The small molecule below binds the protein below.
Small molecule (SMILES): CC(C)Cc1ccc([C@H](C)C(=O)O)cc1

Binding-site contacts:
Ligand atom C13 contacts residue LYS60 of chain 1.A at 4.0 Å.
Ligand atom C7 contacts residue TRP30 of chain 1.A at 3.5 Å (hydrophobic).
Ligand atom C9 contacts residue TRP30 of chain 1.A at 4.5 Å (hydrophobic).
Ligand atom C8 contacts residue TRP30 of chain 1.A at 4.5 Å (hydrophobic).
Ligand atom C1 contacts residue LYS60 of chain 1.A at 2.9 Å.
Ligand atom C5 contacts residue ILE18 of chain 1.A at 3.0 Å (hydrophobic).
Ligand atom O2 contacts residue GLY29 of chain 1.A at 4.0 Å.
Ligand atom C2 contacts residue LEU2 of chain 1.A at 3.2 Å (hydrophobic).
Ligand atom C6 contacts residue TRP30 of chain 1.A at 3.9 Å (hydrophobic).
Ligand atom O1 contacts residue GLY29 of chain 1.A at 3.7 Å.
Ligand atom C3 contacts residue ILE18 of chain 1.A at 3.1 Å (hydrophobic).
Ligand atom C11 contacts residue LEU2 of chain 1.A at 4.1 Å (hydrophobic).
Ligand atom C8 contacts residue LYS60 of chain 1.A at 4.4 Å.
Ligand atom C6 contacts residue LYS60 of chain 1.A at 3.8 Å.
Ligand atom C7 contacts residue GLY29 of chain 1.A at 4.5 Å.
Ligand atom C12 contacts residue LEU2 of chain 1.A at 3.8 Å (hydrophobic).
Ligand atom C6 contacts residue GLY29 of chain 1.A at 3.2 Å.
Ligand atom C7 contacts residue LYS60 of chain 1.A at 3.6 Å.
Ligand atom C4 contacts residue ILE18 of chain 1.A at 3.0 Å (hydrophobic).
Ligand atom C3 contacts residue LEU2 of chain 1.A at 3.5 Å (hydrophobic).
Ligand atom C8 contacts residue GLY29 of chain 1.A at 3.9 Å.
Ligand atom C9 contacts residue GLY29 of chain 1.A at 3.8 Å.
Ligand atom O1 contacts residue LYS60 of chain 1.A at 2.8 Å (salt-bridge).
Ligand atom C1 contacts residue GLY29 of chain 1.A at 3.4 Å.
Ligand atom C4 contacts residue LEU2 of chain 1.A at 3.2 Å (hydrophobic).
Ligand atom C13 contacts residue LEU2 of chain 1.A at 4.5 Å (hydrophobic).
Ligand atom O2 contacts residue LYS60 of chain 1.A at 2.9 Å (salt-bridge).
Ligand atom C5 contacts residue SER22 of chain 1.A at 4.3 Å.

Sequence of chain 1.A:
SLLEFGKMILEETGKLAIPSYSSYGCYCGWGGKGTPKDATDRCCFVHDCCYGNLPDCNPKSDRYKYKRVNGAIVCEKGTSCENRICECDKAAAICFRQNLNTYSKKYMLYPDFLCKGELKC